This protein binds this small molecule.
Small molecule (SMILES): CC(C)CCC[C@@H](C)[C@H]1CC[C@H]2[C@@H]3CC=C4C[C@@H](O)CC[C@]4(C)[C@H]3CC[C@]12C

Binding-site contacts:
Ligand atom C12 contacts residue OLC1 of chain 1.H at 4.0 Å.
Ligand atom C3 contacts residue CYS380 of chain 1.A at 4.3 Å (hydrophobic).
Ligand atom C18 contacts residue ILE372 of chain 1.A at 4.3 Å (hydrophobic).
Ligand atom C5 contacts residue PHE376 of chain 1.A at 3.9 Å (hydrophobic).
Ligand atom C4 contacts residue PHE376 of chain 1.A at 4.2 Å (hydrophobic).
Ligand atom C21 contacts residue OLC1 of chain 1.H at 3.5 Å.
Ligand atom C7 contacts residue PHE376 of chain 1.A at 3.8 Å (hydrophobic).
Ligand atom C2 contacts residue OLC1 of chain 1.H at 4.3 Å.
Ligand atom C27 contacts residue OLC1 of chain 1.H at 3.8 Å.
Ligand atom C6 contacts residue OLC1 of chain 1.V at 4.4 Å.
Ligand atom C6 contacts residue PHE376 of chain 1.A at 3.8 Å (hydrophobic).
Ligand atom C4 contacts residue CYS380 of chain 1.A at 4.3 Å (hydrophobic).
Ligand atom C21 contacts residue PHE208 of chain 1.A at 4.5 Å (hydrophobic).
Ligand atom C25 contacts residue LEU212 of chain 1.A at 4.2 Å (hydrophobic).
Ligand atom C19 contacts residue CYS375 of chain 1.A at 3.9 Å (hydrophobic).
Ligand atom C19 contacts residue PHE376 of chain 1.A at 3.7 Å (hydrophobic).
Ligand atom C8 contacts residue PHE376 of chain 1.A at 4.0 Å (hydrophobic).
Ligand atom C11 contacts residue PHE379 of chain 1.A at 4.1 Å (hydrophobic).
Ligand atom C2 contacts residue PHE379 of chain 1.A at 3.7 Å (hydrophobic).
Ligand atom C2 contacts residue CYS380 of chain 1.A at 4.1 Å (hydrophobic).
Ligand atom C11 contacts residue CYS375 of chain 1.A at 4.4 Å (hydrophobic).
Ligand atom O1 contacts residue PHE379 of chain 1.A at 4.4 Å.
Ligand atom C1 contacts residue PHE379 of chain 1.A at 3.7 Å (hydrophobic).
Ligand atom C11 contacts residue OLC1 of chain 1.H at 4.1 Å.
Ligand atom C23 contacts residue OLC1 of chain 1.H at 4.2 Å.
Ligand atom C23 contacts residue PHE207 of chain 1.A at 4.5 Å (hydrophobic).
Ligand atom C16 contacts residue OLC1 of chain 1.V at 4.4 Å.
Ligand atom C1 contacts residue OLC1 of chain 1.H at 3.8 Å.
Ligand atom C19 contacts residue PHE379 of chain 1.A at 4.2 Å (hydrophobic).
Ligand atom C15 contacts residue OLC1 of chain 1.V at 4.0 Å.
Ligand atom O1 contacts residue CYS380 of chain 1.A at 3.7 Å.
Ligand atom C18 contacts residue CYS375 of chain 1.A at 3.8 Å (hydrophobic).

Sequence of chain 1.A:
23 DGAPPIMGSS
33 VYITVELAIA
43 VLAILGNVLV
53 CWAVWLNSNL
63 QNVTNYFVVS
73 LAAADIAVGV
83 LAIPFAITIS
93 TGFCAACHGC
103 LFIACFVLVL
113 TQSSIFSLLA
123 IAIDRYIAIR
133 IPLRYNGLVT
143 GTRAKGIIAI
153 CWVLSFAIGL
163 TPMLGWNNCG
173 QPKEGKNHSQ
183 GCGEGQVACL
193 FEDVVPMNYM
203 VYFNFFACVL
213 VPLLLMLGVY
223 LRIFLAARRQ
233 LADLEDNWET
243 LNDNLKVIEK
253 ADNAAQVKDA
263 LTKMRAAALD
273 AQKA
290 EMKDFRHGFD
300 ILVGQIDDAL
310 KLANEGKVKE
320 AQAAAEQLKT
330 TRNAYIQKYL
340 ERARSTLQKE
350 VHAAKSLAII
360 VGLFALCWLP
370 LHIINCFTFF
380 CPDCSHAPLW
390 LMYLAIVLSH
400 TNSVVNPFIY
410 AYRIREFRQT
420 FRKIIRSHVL